The small molecule below binds the protein below.
Small molecule (SMILES): NC1=N[C@@]2(c3cc(NC(=O)c4ccc(F)cn4)ccc3F)COC[C@H]2CS1

Binding-site contacts:
Ligand atom C15 contacts residue GLY62 of chain 1.A at 3.5 Å.
Ligand atom C16 contacts residue SER59 of chain 1.A at 3.2 Å.
Ligand atom C7 contacts residue GLY279 of chain 1.A at 3.3 Å.
Ligand atom N1 contacts residue GLY279 of chain 1.A at 3.5 Å (h-bond).
Ligand atom C16 contacts residue GLN61 of chain 1.A at 3.4 Å.
Ligand atom C15 contacts residue THR281 of chain 1.A at 3.5 Å.
Ligand atom O1 contacts residue ILE159 of chain 1.A at 3.3 Å.
Ligand atom C14 contacts residue GLY279 of chain 1.A at 3.4 Å.
Ligand atom C4 contacts residue ASP81 of chain 1.A at 3.5 Å.
Ligand atom F1 contacts residue ALA384 of chain 1.A at 3.4 Å.
Ligand atom O contacts residue SER84 of chain 1.A at 3.4 Å.
Ligand atom O1 contacts residue TRP164 of chain 1.A at 3.7 Å.
Ligand atom C1 contacts residue TYR120 of chain 1.A at 3.6 Å (hydrophobic).
Ligand atom C16 contacts residue THR281 of chain 1.A at 3.2 Å.
Ligand atom C contacts residue GLY279 of chain 1.A at 3.7 Å.
Ligand atom F1 contacts residue SER59 of chain 1.A at 2.8 Å.
Ligand atom C contacts residue ASP81 of chain 1.A at 3.5 Å.
Ligand atom C17 contacts residue GLN61 of chain 1.A at 3.4 Å.
Ligand atom C15 contacts residue SER59 of chain 1.A at 3.4 Å.
Ligand atom C8 contacts residue LEU79 of chain 1.A at 3.7 Å (hydrophobic).
Ligand atom C10 contacts residue TYR120 of chain 1.A at 3.5 Å (hydrophobic).
Ligand atom F contacts residue TYR120 of chain 1.A at 3.1 Å.
Ligand atom C17 contacts residue GLY62 of chain 1.A at 3.6 Å.
Ligand atom F contacts residue PHE157 of chain 1.A at 3.3 Å.
Ligand atom C8 contacts residue GLY279 of chain 1.A at 3.6 Å.
Ligand atom C14 contacts residue SER278 of chain 1.A at 3.2 Å.
Ligand atom C14 contacts residue THR280 of chain 1.A at 3.5 Å.
Ligand atom N1 contacts residue ASP81 of chain 1.A at 2.9 Å (salt-bridge).
Ligand atom N1 contacts residue GLY83 of chain 1.A at 3.7 Å.
Ligand atom C5 contacts residue ASP81 of chain 1.A at 3.5 Å.
Ligand atom C16 contacts residue GLY62 of chain 1.A at 3.1 Å.
Ligand atom F1 contacts residue THR281 of chain 1.A at 3.6 Å.
Ligand atom N2 contacts residue LEU79 of chain 1.A at 3.4 Å.
Ligand atom C4 contacts residue ILE167 of chain 1.A at 3.6 Å (hydrophobic).
Ligand atom N2 contacts residue GLY279 of chain 1.A at 3.0 Å (h-bond).
Ligand atom N3 contacts residue THR280 of chain 1.A at 3.7 Å.
Ligand atom N3 contacts residue GLY279 of chain 1.A at 3.0 Å (h-bond).
Ligand atom N1 contacts residue ASP277 of chain 1.A at 2.8 Å (salt-bridge).
Ligand atom C11 contacts residue TYR120 of chain 1.A at 3.7 Å (hydrophobic).
Ligand atom N contacts residue ASP81 of chain 1.A at 2.7 Å (salt-bridge).

Sequence of chain 1.A:
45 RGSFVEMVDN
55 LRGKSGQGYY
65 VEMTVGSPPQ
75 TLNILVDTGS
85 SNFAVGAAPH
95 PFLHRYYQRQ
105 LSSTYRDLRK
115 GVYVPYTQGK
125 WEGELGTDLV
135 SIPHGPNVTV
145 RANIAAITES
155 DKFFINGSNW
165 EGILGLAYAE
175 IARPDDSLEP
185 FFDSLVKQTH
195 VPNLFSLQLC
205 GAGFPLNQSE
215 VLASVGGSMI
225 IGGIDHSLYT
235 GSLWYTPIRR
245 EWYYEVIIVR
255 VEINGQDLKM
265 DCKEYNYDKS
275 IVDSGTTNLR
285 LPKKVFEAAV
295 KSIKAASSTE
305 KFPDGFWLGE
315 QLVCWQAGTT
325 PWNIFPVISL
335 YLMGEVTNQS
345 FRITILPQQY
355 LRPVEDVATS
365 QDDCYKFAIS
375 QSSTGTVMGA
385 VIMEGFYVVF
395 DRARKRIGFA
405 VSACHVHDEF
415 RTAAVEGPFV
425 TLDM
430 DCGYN